Binding-site contacts:
Ligand atom C1 contacts residue LEU118 of chain 1.A at 4.0 Å (hydrophobic).
Ligand atom C4 contacts residue VAL87 of chain 1.A at 3.8 Å (hydrophobic).
Ligand atom C6 contacts residue LEU118 of chain 1.A at 3.7 Å (hydrophobic).
Ligand atom C6 contacts residue LEU121 of chain 1.A at 4.3 Å (hydrophobic).
Ligand atom C5 contacts residue VAL87 of chain 1.A at 4.4 Å (hydrophobic).
Ligand atom C4 contacts residue LEU91 of chain 1.A at 4.2 Å (hydrophobic).
Ligand atom C6 contacts residue ALA99 of chain 1.A at 4.0 Å (hydrophobic).
Ligand atom CL contacts residue ALA99 of chain 1.A at 3.9 Å.
Ligand atom C6 contacts residue PHE153 of chain 1.A at 3.7 Å (hydrophobic).
Ligand atom CL contacts residue TYR88 of chain 1.A at 3.8 Å.
Ligand atom OH contacts residue ALA99 of chain 1.A at 4.0 Å.
Ligand atom CL contacts residue ILE78 of chain 1.A at 4.3 Å.
Ligand atom C2 contacts residue ALA99 of chain 1.A at 3.6 Å (hydrophobic).
Ligand atom C2 contacts residue VAL111 of chain 1.A at 4.3 Å (hydrophobic).
Ligand atom C2 contacts residue LEU118 of chain 1.A at 4.3 Å (hydrophobic).
Ligand atom C1 contacts residue ALA99 of chain 1.A at 3.9 Å (hydrophobic).
Ligand atom C2 contacts residue LEU84 of chain 1.A at 4.5 Å (hydrophobic).
Ligand atom C3 contacts residue LEU118 of chain 1.A at 4.2 Å (hydrophobic).
Ligand atom C3 contacts residue ALA99 of chain 1.A at 3.4 Å (hydrophobic).
Ligand atom CL contacts residue LEU84 of chain 1.A at 3.6 Å.
Ligand atom OH contacts residue VAL103 of chain 1.A at 4.3 Å.
Ligand atom C5 contacts residue ALA99 of chain 1.A at 3.8 Å (hydrophobic).
Ligand atom C1 contacts residue VAL111 of chain 1.A at 4.1 Å (hydrophobic).
Ligand atom C1 contacts residue GLN102 of chain 1.A at 3.5 Å.
Ligand atom C5 contacts residue LEU118 of chain 1.A at 3.6 Å (hydrophobic).
Ligand atom C2 contacts residue VAL103 of chain 1.A at 4.4 Å (hydrophobic).
Ligand atom OH contacts residue VAL111 of chain 1.A at 3.5 Å.
Ligand atom C4 contacts residue ALA99 of chain 1.A at 3.5 Å (hydrophobic).
Ligand atom OH contacts residue GLN102 of chain 1.A at 2.7 Å (h-bond).
Ligand atom C4 contacts residue LEU118 of chain 1.A at 3.9 Å (hydrophobic).
Ligand atom CL contacts residue VAL87 of chain 1.A at 4.4 Å.
Ligand atom C5 contacts residue LEU121 of chain 1.A at 3.7 Å (hydrophobic).
Ligand atom C6 contacts residue GLN102 of chain 1.A at 3.4 Å.
Ligand atom C5 contacts residue PHE153 of chain 1.A at 4.0 Å (hydrophobic).

Sequence of chain 1.A:
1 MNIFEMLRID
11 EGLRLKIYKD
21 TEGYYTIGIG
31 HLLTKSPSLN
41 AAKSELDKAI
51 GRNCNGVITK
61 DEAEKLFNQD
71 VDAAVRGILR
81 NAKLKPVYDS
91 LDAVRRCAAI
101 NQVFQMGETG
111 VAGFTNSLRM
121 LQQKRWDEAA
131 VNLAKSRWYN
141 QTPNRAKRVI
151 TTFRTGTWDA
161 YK

A protein and the small-molecule ligand that binds it are described below.
Small molecule (SMILES): Oc1cccc(Cl)c1